This protein binds this small molecule.
Small molecule (SMILES): CC(=O)N[C@H]1[C@H](O[C@H]2[C@H](O)[C@@H](NC(C)=O)CO[C@@H]2CO)O[C@H](CO)[C@@H](O)[C@@H]1O

Sequence of chain 1.B:
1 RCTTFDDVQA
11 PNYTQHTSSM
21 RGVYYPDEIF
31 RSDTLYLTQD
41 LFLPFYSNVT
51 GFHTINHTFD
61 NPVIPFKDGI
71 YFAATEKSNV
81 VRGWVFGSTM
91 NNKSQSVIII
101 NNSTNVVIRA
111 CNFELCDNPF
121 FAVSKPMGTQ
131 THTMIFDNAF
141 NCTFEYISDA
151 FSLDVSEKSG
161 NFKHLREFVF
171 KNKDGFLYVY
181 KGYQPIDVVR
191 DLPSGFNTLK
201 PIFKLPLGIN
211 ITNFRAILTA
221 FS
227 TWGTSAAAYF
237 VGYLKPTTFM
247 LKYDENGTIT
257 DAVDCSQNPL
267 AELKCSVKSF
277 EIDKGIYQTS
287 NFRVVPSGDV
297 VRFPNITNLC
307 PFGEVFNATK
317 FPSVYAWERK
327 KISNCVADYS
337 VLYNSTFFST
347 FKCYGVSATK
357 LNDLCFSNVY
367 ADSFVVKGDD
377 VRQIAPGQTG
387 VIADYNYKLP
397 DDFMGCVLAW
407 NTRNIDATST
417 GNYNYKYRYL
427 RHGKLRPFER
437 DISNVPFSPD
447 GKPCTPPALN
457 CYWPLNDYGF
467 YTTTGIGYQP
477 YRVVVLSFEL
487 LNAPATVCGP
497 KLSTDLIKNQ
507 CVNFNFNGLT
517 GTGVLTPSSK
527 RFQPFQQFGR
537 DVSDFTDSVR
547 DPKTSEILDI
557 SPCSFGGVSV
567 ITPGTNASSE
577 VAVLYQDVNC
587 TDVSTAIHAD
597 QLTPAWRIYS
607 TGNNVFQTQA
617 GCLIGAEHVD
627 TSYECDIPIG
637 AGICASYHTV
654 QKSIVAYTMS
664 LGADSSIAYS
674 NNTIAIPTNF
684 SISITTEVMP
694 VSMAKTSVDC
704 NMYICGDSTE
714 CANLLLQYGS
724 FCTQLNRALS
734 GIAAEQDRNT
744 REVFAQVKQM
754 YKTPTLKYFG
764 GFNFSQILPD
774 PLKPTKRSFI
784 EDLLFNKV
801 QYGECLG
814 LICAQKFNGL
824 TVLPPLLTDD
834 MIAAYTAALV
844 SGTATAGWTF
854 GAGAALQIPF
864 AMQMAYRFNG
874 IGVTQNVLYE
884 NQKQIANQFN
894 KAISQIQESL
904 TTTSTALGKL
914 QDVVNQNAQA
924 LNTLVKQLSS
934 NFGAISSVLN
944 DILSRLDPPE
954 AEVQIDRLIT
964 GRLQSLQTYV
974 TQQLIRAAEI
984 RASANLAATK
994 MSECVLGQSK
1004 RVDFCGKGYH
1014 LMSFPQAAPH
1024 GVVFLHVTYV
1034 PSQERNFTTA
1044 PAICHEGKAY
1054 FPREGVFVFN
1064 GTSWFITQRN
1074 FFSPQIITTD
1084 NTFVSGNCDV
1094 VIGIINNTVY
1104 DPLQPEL

Binding-site contacts:
Ligand atom C7 contacts residue ASN210 of chain 1.B at 3.4 Å.
Ligand atom O5 contacts residue ASN210 of chain 1.B at 2.2 Å (h-bond).
Ligand atom N2 contacts residue SER88 of chain 1.B at 4.3 Å.
Ligand atom C8 contacts residue ASN210 of chain 1.B at 3.9 Å.
Ligand atom C1 contacts residue ASN210 of chain 1.B at 1.4 Å.
Ligand atom C6 contacts residue ASN210 of chain 1.B at 4.5 Å.
Ligand atom N2 contacts residue ASN210 of chain 1.B at 2.8 Å (h-bond).
Ligand atom O7 contacts residue THR89 of chain 1.B at 4.0 Å.
Ligand atom C8 contacts residue SER94 of chain 1.B at 3.5 Å.
Ligand atom C7 contacts residue SER88 of chain 1.B at 3.3 Å.
Ligand atom C3 contacts residue ARG427 of chain 1.G at 4.0 Å.
Ligand atom C5 contacts residue ASN210 of chain 1.B at 3.5 Å.
Ligand atom O6 contacts residue ASN210 of chain 1.B at 4.4 Å.
Ligand atom C2 contacts residue ASN210 of chain 1.B at 2.6 Å.
Ligand atom C8 contacts residue SER88 of chain 1.B at 3.5 Å.
Ligand atom C8 contacts residue ASP437 of chain 1.G at 4.3 Å.
Ligand atom O7 contacts residue SER88 of chain 1.B at 2.9 Å (h-bond).
Ligand atom N2 contacts residue ARG427 of chain 1.G at 3.8 Å.
Ligand atom C1 contacts residue ARG427 of chain 1.G at 4.1 Å.
Ligand atom C3 contacts residue ASN210 of chain 1.B at 3.9 Å.
Ligand atom O7 contacts residue ASN210 of chain 1.B at 4.0 Å.
Ligand atom C2 contacts residue ARG427 of chain 1.G at 4.2 Å.
Ligand atom C4 contacts residue ASN210 of chain 1.B at 4.2 Å.
Ligand atom C7 contacts residue SER94 of chain 1.B at 4.4 Å.

Sequence of chain 1.G:
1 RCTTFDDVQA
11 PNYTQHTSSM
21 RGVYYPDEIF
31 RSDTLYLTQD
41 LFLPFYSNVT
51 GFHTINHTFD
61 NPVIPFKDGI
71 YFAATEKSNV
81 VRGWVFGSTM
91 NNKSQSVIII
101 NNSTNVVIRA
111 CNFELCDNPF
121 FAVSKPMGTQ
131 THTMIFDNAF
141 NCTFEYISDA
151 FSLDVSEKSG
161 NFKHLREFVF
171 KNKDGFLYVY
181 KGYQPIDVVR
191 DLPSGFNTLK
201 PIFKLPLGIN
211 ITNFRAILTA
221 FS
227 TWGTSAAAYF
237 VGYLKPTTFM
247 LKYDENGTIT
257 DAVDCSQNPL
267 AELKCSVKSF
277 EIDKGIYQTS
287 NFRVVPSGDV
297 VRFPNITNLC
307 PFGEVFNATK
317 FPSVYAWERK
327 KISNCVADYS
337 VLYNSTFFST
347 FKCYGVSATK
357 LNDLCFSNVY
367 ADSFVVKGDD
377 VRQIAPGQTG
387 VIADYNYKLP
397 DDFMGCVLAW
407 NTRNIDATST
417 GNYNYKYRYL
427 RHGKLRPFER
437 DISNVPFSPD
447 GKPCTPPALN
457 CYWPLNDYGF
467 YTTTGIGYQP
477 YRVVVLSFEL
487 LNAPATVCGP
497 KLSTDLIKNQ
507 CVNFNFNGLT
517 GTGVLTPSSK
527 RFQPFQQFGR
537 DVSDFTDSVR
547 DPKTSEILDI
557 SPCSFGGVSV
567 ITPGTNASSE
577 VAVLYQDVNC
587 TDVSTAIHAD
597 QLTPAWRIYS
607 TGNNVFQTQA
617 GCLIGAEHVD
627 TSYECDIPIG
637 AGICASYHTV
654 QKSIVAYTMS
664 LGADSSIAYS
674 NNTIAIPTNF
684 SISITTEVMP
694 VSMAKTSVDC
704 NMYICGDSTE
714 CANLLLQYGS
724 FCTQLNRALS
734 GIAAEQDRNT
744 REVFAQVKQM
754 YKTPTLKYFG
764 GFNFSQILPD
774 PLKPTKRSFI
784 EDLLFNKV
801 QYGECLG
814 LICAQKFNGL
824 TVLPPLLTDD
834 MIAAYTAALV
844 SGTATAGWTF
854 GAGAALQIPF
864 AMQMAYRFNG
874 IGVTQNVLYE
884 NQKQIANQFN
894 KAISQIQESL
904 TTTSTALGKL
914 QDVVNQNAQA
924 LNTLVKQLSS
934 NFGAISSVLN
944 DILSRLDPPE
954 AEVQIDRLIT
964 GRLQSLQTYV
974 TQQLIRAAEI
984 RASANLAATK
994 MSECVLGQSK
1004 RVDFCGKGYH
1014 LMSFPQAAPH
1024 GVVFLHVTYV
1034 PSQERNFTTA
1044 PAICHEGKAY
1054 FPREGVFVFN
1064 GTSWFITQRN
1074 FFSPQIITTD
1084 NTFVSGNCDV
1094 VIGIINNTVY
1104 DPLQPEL